Sequence of chain 1.A:
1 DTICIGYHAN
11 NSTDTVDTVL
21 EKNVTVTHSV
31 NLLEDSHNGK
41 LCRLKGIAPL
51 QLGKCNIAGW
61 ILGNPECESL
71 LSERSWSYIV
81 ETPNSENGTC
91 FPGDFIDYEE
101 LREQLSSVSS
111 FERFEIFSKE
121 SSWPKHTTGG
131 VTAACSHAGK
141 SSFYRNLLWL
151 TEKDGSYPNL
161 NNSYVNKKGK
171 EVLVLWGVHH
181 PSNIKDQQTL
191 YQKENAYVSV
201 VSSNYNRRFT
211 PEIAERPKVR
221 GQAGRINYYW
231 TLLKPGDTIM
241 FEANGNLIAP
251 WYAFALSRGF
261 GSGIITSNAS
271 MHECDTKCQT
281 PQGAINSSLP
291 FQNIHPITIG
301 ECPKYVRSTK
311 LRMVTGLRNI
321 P

Binding-site contacts:
Ligand atom O7 contacts residue ASN286 of chain 1.A at 3.7 Å.
Ligand atom C7 contacts residue ASP275 of chain 1.A at 4.5 Å.
Ligand atom O5 contacts residue ASN286 of chain 1.A at 2.3 Å (h-bond).
Ligand atom C8 contacts residue ASN286 of chain 1.A at 4.0 Å.
Ligand atom C8 contacts residue ASP275 of chain 1.A at 4.0 Å.
Ligand atom C5 contacts residue ASN286 of chain 1.A at 3.6 Å.
Ligand atom C1 contacts residue ASN286 of chain 1.A at 1.4 Å.
Ligand atom C3 contacts residue ASN286 of chain 1.A at 3.8 Å.
Ligand atom O7 contacts residue ASP275 of chain 1.A at 4.0 Å.
Ligand atom N2 contacts residue ASN286 of chain 1.A at 3.0 Å (h-bond).
Ligand atom C4 contacts residue ASN286 of chain 1.A at 4.2 Å.
Ligand atom C7 contacts residue ASN286 of chain 1.A at 3.5 Å.
Ligand atom C2 contacts residue ASN286 of chain 1.A at 2.5 Å.

The protein below binds the small molecule below.
Small molecule (SMILES): CC(=O)N[C@@H]1[C@@H](O)[C@H](O)[C@@H](CO)O[C@H]1O